Binding-site contacts:
Ligand atom C5 contacts residue ASN606 of chain 1.A at 3.7 Å.
Ligand atom C3 contacts residue ASN606 of chain 1.A at 3.6 Å.
Ligand atom C4 contacts residue ASN606 of chain 1.A at 4.1 Å.
Ligand atom C8 contacts residue PHE604 of chain 1.A at 3.9 Å (hydrophobic).
Ligand atom O5 contacts residue ASN606 of chain 1.A at 2.4 Å (h-bond).
Ligand atom C8 contacts residue ALA605 of chain 1.A at 3.8 Å (hydrophobic).
Ligand atom C7 contacts residue ASN606 of chain 1.A at 3.3 Å.
Ligand atom C8 contacts residue ASN606 of chain 1.A at 3.9 Å.
Ligand atom O7 contacts residue ASN606 of chain 1.A at 3.5 Å (h-bond).
Ligand atom C2 contacts residue ASN606 of chain 1.A at 2.4 Å.
Ligand atom N2 contacts residue ASN606 of chain 1.A at 2.8 Å (h-bond).
Ligand atom C1 contacts residue ASN606 of chain 1.A at 1.4 Å.

Sequence of chain 1.A:
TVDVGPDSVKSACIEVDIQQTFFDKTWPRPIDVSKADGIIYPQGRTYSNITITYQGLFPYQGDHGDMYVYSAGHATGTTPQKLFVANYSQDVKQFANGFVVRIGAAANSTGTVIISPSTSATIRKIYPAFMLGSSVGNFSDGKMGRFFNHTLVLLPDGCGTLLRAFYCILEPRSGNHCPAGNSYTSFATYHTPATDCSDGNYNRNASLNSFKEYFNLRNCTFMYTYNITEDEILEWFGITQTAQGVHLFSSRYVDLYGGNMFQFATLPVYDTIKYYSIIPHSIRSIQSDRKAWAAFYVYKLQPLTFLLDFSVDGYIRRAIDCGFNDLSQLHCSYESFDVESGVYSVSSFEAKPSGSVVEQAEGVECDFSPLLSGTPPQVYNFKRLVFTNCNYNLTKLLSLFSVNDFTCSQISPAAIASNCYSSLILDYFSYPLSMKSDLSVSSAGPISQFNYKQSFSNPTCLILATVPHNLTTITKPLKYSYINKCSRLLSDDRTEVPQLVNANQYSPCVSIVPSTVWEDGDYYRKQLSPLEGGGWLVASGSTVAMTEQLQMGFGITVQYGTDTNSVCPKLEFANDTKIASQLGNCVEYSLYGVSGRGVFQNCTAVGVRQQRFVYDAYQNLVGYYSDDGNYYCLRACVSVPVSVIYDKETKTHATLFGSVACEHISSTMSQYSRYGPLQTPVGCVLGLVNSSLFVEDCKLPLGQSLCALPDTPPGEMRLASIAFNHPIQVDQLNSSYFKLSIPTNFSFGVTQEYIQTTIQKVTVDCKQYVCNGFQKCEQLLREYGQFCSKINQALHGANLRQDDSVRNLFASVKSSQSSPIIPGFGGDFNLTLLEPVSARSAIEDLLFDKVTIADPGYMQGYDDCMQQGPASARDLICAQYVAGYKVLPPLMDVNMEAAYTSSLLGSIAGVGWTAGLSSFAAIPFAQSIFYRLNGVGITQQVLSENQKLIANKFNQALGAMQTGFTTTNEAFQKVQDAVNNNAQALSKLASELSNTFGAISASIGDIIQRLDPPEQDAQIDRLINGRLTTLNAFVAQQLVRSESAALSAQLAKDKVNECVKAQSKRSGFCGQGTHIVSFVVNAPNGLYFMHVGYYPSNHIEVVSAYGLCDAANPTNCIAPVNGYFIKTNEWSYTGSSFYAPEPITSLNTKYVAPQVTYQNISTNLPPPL

The small molecule below binds the protein below.
Small molecule (SMILES): CC(=O)N[C@@H]1[C@@H](O)[C@H](O)[C@@H](CO)O[C@H]1O